A protein and the small-molecule ligand that binds it are described below.
Small molecule (SMILES): O=C(O)CC[C@@H](NCC(=O)[C@H](O)[C@H](O)[C@@H](O)CO)C(=O)O

Sequence of chain 1.A:
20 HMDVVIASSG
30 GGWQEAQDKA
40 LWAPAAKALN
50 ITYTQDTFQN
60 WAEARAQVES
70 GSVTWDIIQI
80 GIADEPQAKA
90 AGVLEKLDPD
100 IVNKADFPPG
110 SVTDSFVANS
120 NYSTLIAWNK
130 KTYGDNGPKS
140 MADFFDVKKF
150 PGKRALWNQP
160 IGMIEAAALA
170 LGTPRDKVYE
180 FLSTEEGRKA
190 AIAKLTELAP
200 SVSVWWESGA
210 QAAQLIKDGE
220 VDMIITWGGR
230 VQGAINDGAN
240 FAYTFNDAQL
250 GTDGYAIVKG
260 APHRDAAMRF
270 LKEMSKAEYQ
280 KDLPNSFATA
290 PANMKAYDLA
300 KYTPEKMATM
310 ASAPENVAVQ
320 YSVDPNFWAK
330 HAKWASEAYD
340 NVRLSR

Binding-site contacts:
Ligand atom OAB contacts residue ILE79 of chain 1.A at 3.4 Å.
Ligand atom OAC contacts residue GLN58 of chain 1.A at 3.3 Å (h-bond).
Ligand atom OE2 contacts residue ASP252 of chain 1.A at 2.6 Å (salt-bridge).
Ligand atom OXT contacts residue TRP32 of chain 1.A at 3.5 Å.
Ligand atom OE1 contacts residue SER119 of chain 1.A at 3.6 Å.
Ligand atom C contacts residue ARG229 of chain 1.A at 3.5 Å.
Ligand atom OE1 contacts residue TYR121 of chain 1.A at 3.6 Å.
Ligand atom OAC contacts residue ASP83 of chain 1.A at 3.6 Å (salt-bridge).
Ligand atom CA contacts residue ASP252 of chain 1.A at 3.6 Å.
Ligand atom OXT contacts residue TRP226 of chain 1.A at 3.4 Å.
Ligand atom CB contacts residue TYR121 of chain 1.A at 3.4 Å (hydrophobic).
Ligand atom C contacts residue TRP226 of chain 1.A at 3.1 Å (hydrophobic).
Ligand atom CAK contacts residue TRP226 of chain 1.A at 3.5 Å (hydrophobic).
Ligand atom O contacts residue TRP226 of chain 1.A at 3.2 Å.
Ligand atom OE2 contacts residue TYR121 of chain 1.A at 3.3 Å.
Ligand atom CD contacts residue TRP32 of chain 1.A at 3.5 Å (hydrophobic).
Ligand atom OAE contacts residue ASP252 of chain 1.A at 2.8 Å (salt-bridge).
Ligand atom N contacts residue ASP252 of chain 1.A at 2.9 Å (salt-bridge).
Ligand atom CG contacts residue ASP252 of chain 1.A at 3.3 Å.
Ligand atom CD contacts residue ASP252 of chain 1.A at 3.3 Å.
Ligand atom OE2 contacts residue TRP32 of chain 1.A at 3.3 Å.
Ligand atom CAK contacts residue ASP252 of chain 1.A at 3.6 Å.
Ligand atom OAC contacts residue TRP156 of chain 1.A at 3.7 Å.
Ligand atom CAJ contacts residue ASP252 of chain 1.A at 3.5 Å.
Ligand atom CG contacts residue TRP32 of chain 1.A at 3.5 Å (hydrophobic).
Ligand atom OAM contacts residue GLN78 of chain 1.A at 3.4 Å (h-bond).
Ligand atom CD contacts residue SER119 of chain 1.A at 3.5 Å.
Ligand atom O contacts residue ARG229 of chain 1.A at 2.8 Å (salt-bridge).
Ligand atom OE1 contacts residue THR288 of chain 1.A at 2.7 Å (h-bond).
Ligand atom OAB contacts residue GLY80 of chain 1.A at 3.0 Å (h-bond).
Ligand atom CA contacts residue TRP226 of chain 1.A at 3.5 Å (hydrophobic).
Ligand atom OE2 contacts residue SER119 of chain 1.A at 2.7 Å (h-bond).
Ligand atom OAE contacts residue TYR121 of chain 1.A at 3.0 Å (h-bond).
Ligand atom OXT contacts residue ARG229 of chain 1.A at 2.8 Å (salt-bridge).
Ligand atom OAM contacts residue ILE79 of chain 1.A at 3.6 Å.
Ligand atom CAF contacts residue ASP83 of chain 1.A at 3.5 Å.
Ligand atom CAG contacts residue GLN58 of chain 1.A at 3.6 Å.
Ligand atom CB contacts residue ASP252 of chain 1.A at 3.3 Å.
Ligand atom OAB contacts residue ASP83 of chain 1.A at 2.7 Å (salt-bridge).
Ligand atom OXT contacts residue SER28 of chain 1.A at 3.1 Å (h-bond).